This protein binds this small molecule.
Small molecule (SMILES): CC(=O)N[C@H]1[C@H](O[C@H]2[C@H](O)[C@@H](NC(C)=O)CO[C@@H]2CO[C@@H]2O[C@@H](C)[C@@H](O)[C@@H](O)[C@@H]2O)O[C@H](CO)[C@@H](O[C@@H]2O[C@H](CO[C@H]3O[C@H](CO)[C@@H](O)[C@H](O)[C@@H]3O)[C@@H](O)[C@H](O[C@H]3O[C@H](CO)[C@@H](O)[C@H](O)[C@@H]3O)[C@@H]2O)[C@@H]1O

Binding-site contacts:
Ligand atom O3 contacts residue PHE327 of chain 1.D at 2.7 Å (h-bond).
Ligand atom C1 contacts residue LYS196 of chain 1.D at 3.9 Å.
Ligand atom C6 contacts residue PHE327 of chain 1.D at 3.4 Å (hydrophobic).
Ligand atom C8 contacts residue LEU33 of chain 1.C at 3.4 Å (hydrophobic).
Ligand atom C1 contacts residue ASN205 of chain 1.B at 1.5 Å.
Ligand atom C6 contacts residue TRP32 of chain 1.C at 3.8 Å (hydrophobic).
Ligand atom C8 contacts residue SER207 of chain 1.B at 3.5 Å.
Ligand atom C2 contacts residue MAN5 of chain 1.F at 3.5 Å.
Ligand atom O5 contacts residue PHE327 of chain 1.D at 3.2 Å.
Ligand atom O3 contacts residue FUC6 of chain 1.F at 3.7 Å.
Ligand atom C3 contacts residue ASN205 of chain 1.B at 3.8 Å.
Ligand atom C6 contacts residue VAL208 of chain 1.B at 3.7 Å (hydrophobic).
Ligand atom O4 contacts residue LYS393 of chain 1.D at 2.9 Å (salt-bridge).
Ligand atom O7 contacts residue ARG326 of chain 1.D at 3.8 Å.
Ligand atom O5 contacts residue PHE327 of chain 1.D at 3.0 Å (h-bond).
Ligand atom C5 contacts residue PHE327 of chain 1.D at 3.1 Å (hydrophobic).
Ligand atom C4 contacts residue PHE327 of chain 1.D at 3.5 Å (hydrophobic).
Ligand atom C3 contacts residue PHE327 of chain 1.D at 3.5 Å (hydrophobic).
Ligand atom C4 contacts residue ARG392 of chain 1.B at 3.7 Å.
Ligand atom C5 contacts residue PHE327 of chain 1.D at 3.8 Å (hydrophobic).
Ligand atom O6 contacts residue TRP32 of chain 1.C at 3.8 Å.
Ligand atom C2 contacts residue ASN205 of chain 1.B at 2.5 Å.
Ligand atom O5 contacts residue VAL208 of chain 1.B at 3.5 Å.
Ligand atom C1 contacts residue PHE327 of chain 1.D at 3.5 Å (hydrophobic).
Ligand atom C2 contacts residue ARG326 of chain 1.D at 3.7 Å.
Ligand atom O6 contacts residue GLY329 of chain 1.D at 3.6 Å.
Ligand atom C6 contacts residue LYS196 of chain 1.D at 3.8 Å.
Ligand atom C7 contacts residue ASN205 of chain 1.B at 3.2 Å.
Ligand atom C6 contacts residue LYS393 of chain 1.D at 3.8 Å.
Ligand atom O5 contacts residue LYS196 of chain 1.D at 3.1 Å (salt-bridge).
Ligand atom O7 contacts residue PHE327 of chain 1.D at 3.3 Å.
Ligand atom C5 contacts residue ASN205 of chain 1.B at 3.7 Å.
Ligand atom O4 contacts residue ARG392 of chain 1.B at 3.6 Å.
Ligand atom O7 contacts residue ASN205 of chain 1.B at 3.2 Å (h-bond).
Ligand atom O4 contacts residue TYR197 of chain 1.D at 3.8 Å.
Ligand atom N2 contacts residue ASN205 of chain 1.B at 2.8 Å (h-bond).
Ligand atom O5 contacts residue ASN205 of chain 1.B at 2.4 Å (h-bond).
Ligand atom O2 contacts residue LYS196 of chain 1.D at 3.1 Å (salt-bridge).
Ligand atom O6 contacts residue LYS196 of chain 1.D at 2.7 Å (salt-bridge).
Ligand atom C6 contacts residue PHE327 of chain 1.D at 3.6 Å (hydrophobic).

Sequence of chain 1.D:
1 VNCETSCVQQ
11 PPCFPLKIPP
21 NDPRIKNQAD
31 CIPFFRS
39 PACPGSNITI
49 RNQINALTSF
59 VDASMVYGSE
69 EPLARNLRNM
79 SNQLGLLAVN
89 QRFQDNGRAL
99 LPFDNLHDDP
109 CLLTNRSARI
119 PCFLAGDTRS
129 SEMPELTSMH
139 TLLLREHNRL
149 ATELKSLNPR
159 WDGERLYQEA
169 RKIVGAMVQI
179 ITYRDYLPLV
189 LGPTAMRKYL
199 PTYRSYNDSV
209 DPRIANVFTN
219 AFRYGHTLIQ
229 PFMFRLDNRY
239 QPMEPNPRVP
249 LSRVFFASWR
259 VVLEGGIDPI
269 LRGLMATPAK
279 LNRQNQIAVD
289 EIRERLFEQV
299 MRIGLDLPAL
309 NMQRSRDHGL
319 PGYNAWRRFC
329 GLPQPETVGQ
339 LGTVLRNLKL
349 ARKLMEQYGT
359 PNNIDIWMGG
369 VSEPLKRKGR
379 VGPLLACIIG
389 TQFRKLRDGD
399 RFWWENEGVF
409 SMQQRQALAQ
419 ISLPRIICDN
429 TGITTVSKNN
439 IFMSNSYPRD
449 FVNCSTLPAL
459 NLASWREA

Sequence of chain 1.C:
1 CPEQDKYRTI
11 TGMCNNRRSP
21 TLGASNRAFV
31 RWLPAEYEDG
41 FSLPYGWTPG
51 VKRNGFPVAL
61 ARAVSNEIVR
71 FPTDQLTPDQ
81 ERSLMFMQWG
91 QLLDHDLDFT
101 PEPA

Sequence of chain 1.B:
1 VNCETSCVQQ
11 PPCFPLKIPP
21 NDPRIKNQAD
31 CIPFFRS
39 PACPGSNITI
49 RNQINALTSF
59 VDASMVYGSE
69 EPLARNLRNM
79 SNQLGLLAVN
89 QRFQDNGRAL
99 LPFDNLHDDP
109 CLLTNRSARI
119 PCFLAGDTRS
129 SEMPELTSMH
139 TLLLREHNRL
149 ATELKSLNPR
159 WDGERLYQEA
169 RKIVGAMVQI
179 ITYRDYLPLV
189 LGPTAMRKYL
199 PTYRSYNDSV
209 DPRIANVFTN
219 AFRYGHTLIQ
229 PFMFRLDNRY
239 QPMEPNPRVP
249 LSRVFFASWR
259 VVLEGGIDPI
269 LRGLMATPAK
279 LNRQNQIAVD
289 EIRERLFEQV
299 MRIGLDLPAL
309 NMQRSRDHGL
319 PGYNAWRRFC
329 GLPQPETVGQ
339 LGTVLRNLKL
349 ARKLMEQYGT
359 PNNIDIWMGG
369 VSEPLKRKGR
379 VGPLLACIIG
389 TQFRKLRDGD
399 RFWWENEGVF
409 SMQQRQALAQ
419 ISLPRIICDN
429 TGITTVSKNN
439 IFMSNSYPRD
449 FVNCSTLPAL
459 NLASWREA